Sequence of chain 1.E:
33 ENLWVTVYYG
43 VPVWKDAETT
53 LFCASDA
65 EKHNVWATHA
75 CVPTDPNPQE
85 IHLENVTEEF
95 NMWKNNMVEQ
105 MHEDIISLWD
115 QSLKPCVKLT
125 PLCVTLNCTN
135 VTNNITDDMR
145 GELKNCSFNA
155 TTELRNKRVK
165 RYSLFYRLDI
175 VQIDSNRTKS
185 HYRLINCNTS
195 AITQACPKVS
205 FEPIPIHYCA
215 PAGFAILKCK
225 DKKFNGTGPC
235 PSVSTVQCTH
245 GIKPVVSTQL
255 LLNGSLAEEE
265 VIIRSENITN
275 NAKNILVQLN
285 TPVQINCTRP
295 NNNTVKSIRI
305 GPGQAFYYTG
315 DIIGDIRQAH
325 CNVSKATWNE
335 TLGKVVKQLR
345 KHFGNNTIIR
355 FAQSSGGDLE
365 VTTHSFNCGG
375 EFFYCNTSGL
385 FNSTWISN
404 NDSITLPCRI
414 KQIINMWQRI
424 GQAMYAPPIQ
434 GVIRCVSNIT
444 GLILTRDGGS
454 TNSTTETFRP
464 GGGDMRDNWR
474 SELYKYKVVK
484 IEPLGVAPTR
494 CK

Binding-site contacts:
Ligand atom C5 contacts residue ASN134 of chain 1.E at 3.8 Å.
Ligand atom C2 contacts residue ASN134 of chain 1.E at 2.5 Å.
Ligand atom C8 contacts residue THR133 of chain 1.E at 3.8 Å.
Ligand atom O6 contacts residue ARG144 of chain 1.E at 3.5 Å.
Ligand atom C8 contacts residue ASN134 of chain 1.E at 3.6 Å.
Ligand atom C7 contacts residue ASN134 of chain 1.E at 3.2 Å.
Ligand atom C3 contacts residue ASN134 of chain 1.E at 3.9 Å.
Ligand atom O5 contacts residue ASN134 of chain 1.E at 2.5 Å (h-bond).
Ligand atom C4 contacts residue ASN134 of chain 1.E at 4.4 Å.
Ligand atom O7 contacts residue ASN134 of chain 1.E at 3.1 Å (h-bond).
Ligand atom C1 contacts residue ASN134 of chain 1.E at 1.5 Å.
Ligand atom N2 contacts residue ASN134 of chain 1.E at 3.0 Å (h-bond).
Ligand atom O7 contacts residue THR133 of chain 1.E at 4.3 Å.

This small molecule binds to this protein.
Small molecule (SMILES): CC(=O)N[C@@H]1[C@@H](O)[C@H](O)[C@@H](CO)O[C@H]1O